Binding-site contacts:
Ligand atom O1 contacts residue ARG132 of chain 1.B at 3.6 Å.
Ligand atom C45 contacts residue THR84 of chain 1.B at 3.5 Å.
Ligand atom N38 contacts residue GLY216 of chain 1.B at 3.4 Å.
Ligand atom N37 contacts residue GLY208 of chain 1.B at 2.9 Å (h-bond).
Ligand atom C5 contacts residue LYS136 of chain 1.B at 3.6 Å.
Ligand atom C34 contacts residue SER185 of chain 1.B at 3.2 Å.
Ligand atom C6 contacts residue GLU135 of chain 1.B at 3.5 Å.
Ligand atom C7 contacts residue ARG132 of chain 1.B at 3.3 Å.
Ligand atom C1 contacts residue GLN182 of chain 1.B at 3.3 Å.
Ligand atom C13 contacts residue CYS209 of chain 1.B at 3.6 Å (hydrophobic).
Ligand atom C32 contacts residue GLY208 of chain 1.B at 3.3 Å.
Ligand atom C17 contacts residue GLN182 of chain 1.B at 3.5 Å.
Ligand atom N37 contacts residue ASP179 of chain 1.B at 2.7 Å (salt-bridge).
Ligand atom C15 contacts residue GLN182 of chain 1.B at 3.4 Å.
Ligand atom C32 contacts residue GLY206 of chain 1.B at 3.4 Å.
Ligand atom C20 contacts residue GLY206 of chain 1.B at 3.5 Å.
Ligand atom C2 contacts residue ARG132 of chain 1.B at 3.5 Å.
Ligand atom C39 contacts residue TRP205 of chain 1.B at 3.5 Å (hydrophobic).
Ligand atom C33 contacts residue SER185 of chain 1.B at 3.6 Å.
Ligand atom C7 contacts residue GLU135 of chain 1.B at 3.0 Å.
Ligand atom C6 contacts residue LYS136 of chain 1.B at 3.2 Å.
Ligand atom C16 contacts residue GLN182 of chain 1.B at 3.1 Å.
Ligand atom O1 contacts residue GLU135 of chain 1.B at 3.6 Å (salt-bridge).
Ligand atom N38 contacts residue ASP179 of chain 1.B at 3.0 Å (salt-bridge).
Ligand atom C43 contacts residue TRP205 of chain 1.B at 3.2 Å (hydrophobic).
Ligand atom C36 contacts residue ALA180 of chain 1.B at 3.3 Å (hydrophobic).
Ligand atom C34 contacts residue CYS181 of chain 1.B at 3.2 Å (hydrophobic).
Ligand atom N38 contacts residue ALA180 of chain 1.B at 3.5 Å (h-bond).
Ligand atom O1 contacts residue GLN182 of chain 1.B at 3.5 Å (h-bond).
Ligand atom C6 contacts residue GLY137 of chain 1.B at 3.4 Å.
Ligand atom C11 contacts residue GLN182 of chain 1.B at 3.4 Å.
Ligand atom N37 contacts residue ALA180 of chain 1.B at 3.4 Å (h-bond).
Ligand atom C24 contacts residue TYR85 of chain 1.B at 3.4 Å (hydrophobic).
Ligand atom C36 contacts residue ASP179 of chain 1.B at 3.5 Å.
Ligand atom C45 contacts residue GLU83 of chain 1.B at 3.3 Å.
Ligand atom C43 contacts residue TYR85 of chain 1.B at 3.5 Å (hydrophobic).
Ligand atom C23 contacts residue TYR85 of chain 1.B at 3.2 Å (hydrophobic).
Ligand atom C6 contacts residue ARG132 of chain 1.B at 3.3 Å.
Ligand atom C42 contacts residue TYR85 of chain 1.B at 3.3 Å (hydrophobic).
Ligand atom C35 contacts residue CYS181 of chain 1.B at 3.5 Å (hydrophobic).

Sequence of chain 1.B:
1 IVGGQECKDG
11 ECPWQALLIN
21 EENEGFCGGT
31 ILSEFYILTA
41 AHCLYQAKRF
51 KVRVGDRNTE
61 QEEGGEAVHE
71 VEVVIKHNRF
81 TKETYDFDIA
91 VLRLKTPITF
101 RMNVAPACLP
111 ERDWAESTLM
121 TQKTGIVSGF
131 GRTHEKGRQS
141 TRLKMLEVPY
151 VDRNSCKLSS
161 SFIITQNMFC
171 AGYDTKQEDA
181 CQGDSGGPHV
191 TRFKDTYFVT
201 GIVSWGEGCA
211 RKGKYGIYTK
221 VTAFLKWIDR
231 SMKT

A protein and the small-molecule ligand that binds it are described below.
Small molecule (SMILES): C[N+](C)(C)c1ccc(CNC(=O)c2cc3cc(OCc4ccccc4)ccc3n2Cc2cccc(C(=N)N)c2)cc1